A small-molecule ligand and the protein it binds are described below.
Small molecule (SMILES): CC(=O)N[C@H]1[C@H](O[C@H]2[C@H](O)[C@@H](NC(C)=O)CO[C@@H]2CO)O[C@H](CO)[C@@H](O)[C@@H]1O

Binding-site contacts:
Ligand atom C4 contacts residue TYR135 of chain 1.A at 4.4 Å (hydrophobic).
Ligand atom C3 contacts residue ASP290 of chain 1.A at 4.0 Å.
Ligand atom O7 contacts residue ASN118 of chain 1.A at 3.0 Å (h-bond).
Ligand atom N2 contacts residue TYR135 of chain 1.A at 4.3 Å.
Ligand atom O7 contacts residue ASN106 of chain 1.A at 3.9 Å.
Ligand atom O7 contacts residue TYR135 of chain 1.A at 3.7 Å.
Ligand atom N2 contacts residue LEU137 of chain 1.A at 4.5 Å.
Ligand atom C8 contacts residue LEU137 of chain 1.A at 4.1 Å (hydrophobic).
Ligand atom C7 contacts residue ASN118 of chain 1.A at 3.1 Å.
Ligand atom C4 contacts residue ASN118 of chain 1.A at 4.2 Å.
Ligand atom C7 contacts residue ASP290 of chain 1.A at 3.5 Å.
Ligand atom C8 contacts residue ASN118 of chain 1.A at 4.3 Å.
Ligand atom N2 contacts residue ASP290 of chain 1.A at 2.9 Å (salt-bridge).
Ligand atom C7 contacts residue ASN106 of chain 1.A at 4.4 Å.
Ligand atom O4 contacts residue TYR135 of chain 1.A at 4.4 Å.
Ligand atom C1 contacts residue TYR135 of chain 1.A at 3.6 Å (hydrophobic).
Ligand atom C3 contacts residue TYR135 of chain 1.A at 4.0 Å (hydrophobic).
Ligand atom C3 contacts residue ASN118 of chain 1.A at 3.8 Å.
Ligand atom C8 contacts residue ASP290 of chain 1.A at 3.0 Å.
Ligand atom C2 contacts residue TYR135 of chain 1.A at 4.2 Å (hydrophobic).
Ligand atom C7 contacts residue LEU137 of chain 1.A at 4.3 Å (hydrophobic).
Ligand atom O3 contacts residue ASP290 of chain 1.A at 3.6 Å.
Ligand atom O5 contacts residue TYR135 of chain 1.A at 4.1 Å.
Ligand atom C2 contacts residue ASN118 of chain 1.A at 2.5 Å.
Ligand atom C5 contacts residue TYR135 of chain 1.A at 4.1 Å (hydrophobic).
Ligand atom O7 contacts residue VAL104 of chain 1.A at 4.4 Å.
Ligand atom C8 contacts residue VAL104 of chain 1.A at 4.2 Å (hydrophobic).
Ligand atom N2 contacts residue ASN118 of chain 1.A at 2.9 Å (h-bond).
Ligand atom O5 contacts residue ASN118 of chain 1.A at 2.4 Å (h-bond).
Ligand atom C1 contacts residue ASN118 of chain 1.A at 1.4 Å.
Ligand atom C2 contacts residue ASP290 of chain 1.A at 4.1 Å.
Ligand atom C5 contacts residue ASN118 of chain 1.A at 3.7 Å.

Sequence of chain 1.A:
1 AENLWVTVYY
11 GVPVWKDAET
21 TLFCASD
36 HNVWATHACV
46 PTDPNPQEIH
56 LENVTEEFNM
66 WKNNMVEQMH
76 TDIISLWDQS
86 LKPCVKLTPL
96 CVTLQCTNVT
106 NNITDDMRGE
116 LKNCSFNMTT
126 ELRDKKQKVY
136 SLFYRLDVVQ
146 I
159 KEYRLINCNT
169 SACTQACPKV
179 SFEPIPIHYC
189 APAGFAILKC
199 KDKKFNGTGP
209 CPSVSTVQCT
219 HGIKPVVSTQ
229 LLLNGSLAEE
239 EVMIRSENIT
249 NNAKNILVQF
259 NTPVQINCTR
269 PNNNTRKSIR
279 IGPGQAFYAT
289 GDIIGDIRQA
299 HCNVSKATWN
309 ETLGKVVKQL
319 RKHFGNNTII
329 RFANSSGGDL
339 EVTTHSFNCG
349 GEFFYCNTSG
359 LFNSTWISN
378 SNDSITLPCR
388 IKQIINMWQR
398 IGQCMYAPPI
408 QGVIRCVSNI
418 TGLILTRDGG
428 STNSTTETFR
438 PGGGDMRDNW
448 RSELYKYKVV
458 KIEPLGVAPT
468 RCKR